Binding-site contacts:
Ligand atom C1 contacts residue WFP1 of chain 2.CB at 1.5 Å.
Ligand atom O1 contacts residue ALO2 of chain 2.CB at 2.6 Å (h-bond).
Ligand atom O1 contacts residue PHE100 of chain 2.Z at 4.3 Å.
Ligand atom C4 contacts residue LEU41 of chain 2.AA at 4.2 Å (hydrophobic).
Ligand atom C2 contacts residue TYR80 of chain 2.AA at 4.0 Å (hydrophobic).
Ligand atom C2 contacts residue ALO2 of chain 2.CB at 4.4 Å.
Ligand atom C7 contacts residue SER70 of chain 2.Z at 3.8 Å.
Ligand atom C8 contacts residue LEU41 of chain 2.AA at 3.6 Å (hydrophobic).
Ligand atom C1 contacts residue ALO2 of chain 2.CB at 3.1 Å.
Ligand atom C2 contacts residue LEU66 of chain 2.Z at 4.1 Å (hydrophobic).
Ligand atom O1 contacts residue LEU66 of chain 2.Z at 4.0 Å.
Ligand atom C7 contacts residue LEU66 of chain 2.Z at 4.1 Å (hydrophobic).
Ligand atom C5 contacts residue LEU66 of chain 2.Z at 3.8 Å (hydrophobic).
Ligand atom C4 contacts residue LEU66 of chain 2.Z at 4.3 Å (hydrophobic).
Ligand atom C4 contacts residue ILE46 of chain 2.AA at 3.8 Å (hydrophobic).
Ligand atom O1 contacts residue GLU69 of chain 2.Z at 3.9 Å.
Ligand atom C1 contacts residue LEU66 of chain 2.Z at 4.0 Å (hydrophobic).
Ligand atom C2 contacts residue WFP1 of chain 2.CB at 2.6 Å.
Ligand atom C1 contacts residue TYR80 of chain 2.AA at 4.0 Å (hydrophobic).
Ligand atom C6 contacts residue SER70 of chain 2.Z at 4.0 Å.
Ligand atom C2 contacts residue MP86 of chain 2.CB at 3.7 Å.
Ligand atom C6 contacts residue GLU44 of chain 2.AA at 3.9 Å.
Ligand atom C7 contacts residue ARG40 of chain 2.AA at 4.1 Å.
Ligand atom C3 contacts residue LEU66 of chain 2.Z at 4.0 Å (hydrophobic).
Ligand atom C2 contacts residue ILE46 of chain 2.AA at 4.1 Å (hydrophobic).
Ligand atom C3 contacts residue ILE46 of chain 2.AA at 4.4 Å (hydrophobic).
Ligand atom C5 contacts residue SER70 of chain 2.Z at 3.9 Å.
Ligand atom C7 contacts residue PHE67 of chain 2.Z at 4.0 Å (hydrophobic).
Ligand atom C1 contacts residue MP86 of chain 2.CB at 4.2 Å.
Ligand atom C8 contacts residue ARG40 of chain 2.AA at 3.3 Å.
Ligand atom O1 contacts residue WFP1 of chain 2.CB at 2.4 Å (h-bond).
Ligand atom C3 contacts residue WFP1 of chain 2.CB at 3.9 Å.
Ligand atom C7 contacts residue LEU41 of chain 2.AA at 4.2 Å (hydrophobic).
Ligand atom C6 contacts residue LEU41 of chain 2.AA at 4.2 Å (hydrophobic).

Sequence of chain 2.CB:
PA

Sequence of chain 2.Z:
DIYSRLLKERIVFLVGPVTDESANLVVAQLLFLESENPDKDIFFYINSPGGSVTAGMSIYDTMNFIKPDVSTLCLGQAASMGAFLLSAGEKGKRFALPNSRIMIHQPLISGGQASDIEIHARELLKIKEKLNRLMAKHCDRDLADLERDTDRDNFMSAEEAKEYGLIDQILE

A protein and the small-molecule ligand that binds it are described below.
Small molecule (SMILES): CCCCCCCC(=O)O

Sequence of chain 2.AA:
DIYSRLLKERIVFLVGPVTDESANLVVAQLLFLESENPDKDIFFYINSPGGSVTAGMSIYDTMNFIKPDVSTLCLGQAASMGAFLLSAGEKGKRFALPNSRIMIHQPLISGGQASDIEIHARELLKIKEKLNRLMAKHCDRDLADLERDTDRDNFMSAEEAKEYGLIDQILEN